The small molecule below binds the protein below.
Small molecule (SMILES): CC(=O)N[C@@H]1[C@@H](O)[C@H](O)[C@@H](CO)O[C@H]1O

Sequence of chain 3.A:
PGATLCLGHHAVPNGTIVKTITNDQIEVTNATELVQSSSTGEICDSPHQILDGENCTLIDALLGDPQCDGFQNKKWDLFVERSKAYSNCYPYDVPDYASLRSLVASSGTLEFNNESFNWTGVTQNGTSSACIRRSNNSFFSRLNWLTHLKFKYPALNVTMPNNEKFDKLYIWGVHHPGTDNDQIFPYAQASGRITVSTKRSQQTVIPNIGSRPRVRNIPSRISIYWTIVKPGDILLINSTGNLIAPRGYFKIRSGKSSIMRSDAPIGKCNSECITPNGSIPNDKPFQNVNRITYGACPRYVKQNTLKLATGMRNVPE

Binding-site contacts:
Ligand atom C1 contacts residue LEU158 of chain 2.A at 3.9 Å (hydrophobic).
Ligand atom O5 contacts residue ASN240 of chain 2.A at 2.5 Å (h-bond).
Ligand atom C5 contacts residue ASN240 of chain 2.A at 3.7 Å.
Ligand atom C2 contacts residue THR242 of chain 2.A at 4.3 Å.
Ligand atom C4 contacts residue ASN240 of chain 2.A at 4.3 Å.
Ligand atom O6 contacts residue LEU158 of chain 2.A at 4.5 Å.
Ligand atom C8 contacts residue ARG195 of chain 2.A at 4.0 Å.
Ligand atom O7 contacts residue THR242 of chain 2.A at 3.2 Å.
Ligand atom C8 contacts residue THR197 of chain 2.A at 4.4 Å.
Ligand atom C6 contacts residue ASN159 of chain 2.A at 4.1 Å.
Ligand atom C7 contacts residue THR242 of chain 2.A at 3.8 Å.
Ligand atom C6 contacts residue ALA157 of chain 2.A at 4.0 Å (hydrophobic).
Ligand atom O5 contacts residue ALA157 of chain 2.A at 3.8 Å.
Ligand atom O7 contacts residue ARG195 of chain 2.A at 4.1 Å.
Ligand atom C8 contacts residue ILE211 of chain 3.A at 3.6 Å (hydrophobic).
Ligand atom O6 contacts residue ASN159 of chain 2.A at 4.1 Å.
Ligand atom C5 contacts residue ALA157 of chain 2.A at 4.0 Å (hydrophobic).
Ligand atom C2 contacts residue ALA157 of chain 2.A at 4.3 Å (hydrophobic).
Ligand atom O7 contacts residue ASN240 of chain 2.A at 2.9 Å (h-bond).
Ligand atom O5 contacts residue ASN159 of chain 2.A at 4.0 Å.
Ligand atom O5 contacts residue LEU158 of chain 2.A at 3.4 Å (h-bond).
Ligand atom C3 contacts residue ASN240 of chain 2.A at 3.8 Å.
Ligand atom O6 contacts residue ALA157 of chain 2.A at 3.1 Å.
Ligand atom C3 contacts residue ALA157 of chain 2.A at 4.5 Å (hydrophobic).
Ligand atom C8 contacts residue ASN240 of chain 2.A at 4.2 Å.
Ligand atom C1 contacts residue ASN240 of chain 2.A at 1.5 Å.
Ligand atom N2 contacts residue ASN240 of chain 2.A at 2.8 Å (h-bond).
Ligand atom N2 contacts residue ILE211 of chain 3.A at 4.2 Å.
Ligand atom O7 contacts residue SER241 of chain 2.A at 3.6 Å.
Ligand atom C2 contacts residue ASN240 of chain 2.A at 2.5 Å.
Ligand atom C7 contacts residue ILE211 of chain 3.A at 4.5 Å (hydrophobic).
Ligand atom C4 contacts residue ALA157 of chain 2.A at 3.8 Å (hydrophobic).
Ligand atom C7 contacts residue ASN240 of chain 2.A at 3.0 Å.
Ligand atom N2 contacts residue THR242 of chain 2.A at 4.3 Å.

Sequence of chain 2.A:
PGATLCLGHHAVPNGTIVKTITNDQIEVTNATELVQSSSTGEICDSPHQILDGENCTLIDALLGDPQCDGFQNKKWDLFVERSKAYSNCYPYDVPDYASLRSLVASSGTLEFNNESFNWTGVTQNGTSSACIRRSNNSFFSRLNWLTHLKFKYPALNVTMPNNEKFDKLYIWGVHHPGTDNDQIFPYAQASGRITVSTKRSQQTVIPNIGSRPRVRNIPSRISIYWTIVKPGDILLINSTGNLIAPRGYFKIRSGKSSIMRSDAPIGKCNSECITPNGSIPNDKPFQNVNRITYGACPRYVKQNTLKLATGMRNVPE